Binding-site contacts:
Ligand atom C3 contacts residue ASN122 of chain 1.C at 3.8 Å.
Ligand atom C1 contacts residue ASN125 of chain 1.C at 3.5 Å.
Ligand atom C5 contacts residue VAL127 of chain 1.C at 4.1 Å (hydrophobic).
Ligand atom C2 contacts residue ASN125 of chain 1.C at 4.3 Å.
Ligand atom C2 contacts residue ASN122 of chain 1.C at 2.4 Å.
Ligand atom C1 contacts residue ASN122 of chain 1.C at 1.4 Å.
Ligand atom C2 contacts residue THR124 of chain 1.C at 3.5 Å.
Ligand atom O7 contacts residue ASN122 of chain 1.C at 3.6 Å (h-bond).
Ligand atom C6 contacts residue VAL127 of chain 1.C at 3.7 Å (hydrophobic).
Ligand atom C7 contacts residue ASN122 of chain 1.C at 3.4 Å.
Ligand atom C3 contacts residue THR124 of chain 1.C at 3.7 Å.
Ligand atom O5 contacts residue ASN122 of chain 1.C at 2.4 Å (h-bond).
Ligand atom C4 contacts residue ASN122 of chain 1.C at 4.2 Å.
Ligand atom C3 contacts residue ASN125 of chain 1.C at 4.1 Å.
Ligand atom C5 contacts residue ASN122 of chain 1.C at 3.7 Å.
Ligand atom C5 contacts residue ASN125 of chain 1.C at 3.8 Å.
Ligand atom C7 contacts residue THR124 of chain 1.C at 4.2 Å.
Ligand atom C8 contacts residue ASN122 of chain 1.C at 4.5 Å.
Ligand atom C8 contacts residue ALA123 of chain 1.C at 4.0 Å (hydrophobic).
Ligand atom O5 contacts residue ASN125 of chain 1.C at 4.0 Å.
Ligand atom O5 contacts residue VAL127 of chain 1.C at 4.1 Å.
Ligand atom C1 contacts residue THR124 of chain 1.C at 3.4 Å.
Ligand atom N2 contacts residue ASN122 of chain 1.C at 2.8 Å (h-bond).
Ligand atom C8 contacts residue THR124 of chain 1.C at 3.8 Å.
Ligand atom O6 contacts residue VAL127 of chain 1.C at 4.3 Å.
Ligand atom N2 contacts residue THR124 of chain 1.C at 3.1 Å (h-bond).

This small molecule binds to this protein.
Small molecule (SMILES): CC(=O)N[C@@H]1[C@@H](O)[C@H](O)[C@@H](CO)O[C@H]1O

Sequence of chain 1.C:
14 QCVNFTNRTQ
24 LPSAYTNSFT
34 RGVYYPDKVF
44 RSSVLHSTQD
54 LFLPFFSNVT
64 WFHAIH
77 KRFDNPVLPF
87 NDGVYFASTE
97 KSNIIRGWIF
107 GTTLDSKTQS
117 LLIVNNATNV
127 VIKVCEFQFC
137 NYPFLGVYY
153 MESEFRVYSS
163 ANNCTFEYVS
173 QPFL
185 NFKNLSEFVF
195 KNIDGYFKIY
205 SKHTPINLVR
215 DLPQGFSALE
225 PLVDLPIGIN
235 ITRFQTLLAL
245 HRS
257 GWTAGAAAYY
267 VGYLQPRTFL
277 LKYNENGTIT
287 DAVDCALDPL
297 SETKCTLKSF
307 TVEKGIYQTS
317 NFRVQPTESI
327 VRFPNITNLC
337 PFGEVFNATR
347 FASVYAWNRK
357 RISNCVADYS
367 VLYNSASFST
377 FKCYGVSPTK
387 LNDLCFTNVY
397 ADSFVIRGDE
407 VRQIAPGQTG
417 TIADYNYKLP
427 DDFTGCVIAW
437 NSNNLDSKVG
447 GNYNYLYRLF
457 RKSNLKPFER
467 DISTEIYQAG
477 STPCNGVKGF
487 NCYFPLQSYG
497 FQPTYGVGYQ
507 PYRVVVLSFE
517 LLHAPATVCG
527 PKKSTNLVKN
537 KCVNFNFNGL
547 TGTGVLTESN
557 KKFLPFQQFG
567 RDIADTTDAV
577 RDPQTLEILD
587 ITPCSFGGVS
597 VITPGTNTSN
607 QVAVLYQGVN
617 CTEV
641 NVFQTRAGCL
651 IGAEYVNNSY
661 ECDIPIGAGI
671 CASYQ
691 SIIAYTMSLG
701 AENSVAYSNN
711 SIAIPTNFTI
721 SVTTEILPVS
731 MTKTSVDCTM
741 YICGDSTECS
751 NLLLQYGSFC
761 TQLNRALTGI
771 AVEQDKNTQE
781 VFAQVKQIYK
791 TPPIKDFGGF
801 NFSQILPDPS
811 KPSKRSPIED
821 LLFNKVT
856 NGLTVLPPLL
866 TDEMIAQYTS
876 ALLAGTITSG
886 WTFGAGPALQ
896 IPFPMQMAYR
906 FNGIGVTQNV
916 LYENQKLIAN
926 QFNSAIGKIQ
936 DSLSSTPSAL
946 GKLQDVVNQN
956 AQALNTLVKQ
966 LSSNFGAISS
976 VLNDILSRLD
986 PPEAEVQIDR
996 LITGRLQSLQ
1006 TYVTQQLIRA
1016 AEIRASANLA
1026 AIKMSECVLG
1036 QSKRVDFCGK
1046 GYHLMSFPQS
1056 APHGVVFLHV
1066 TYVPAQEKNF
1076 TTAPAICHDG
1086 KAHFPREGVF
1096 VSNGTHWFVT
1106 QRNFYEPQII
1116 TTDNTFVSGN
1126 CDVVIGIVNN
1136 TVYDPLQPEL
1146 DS